A protein and the small-molecule ligand that binds it are described below.
Small molecule (SMILES): CC(=O)N[C@@H]1[C@@H](O)[C@H](O)[C@@H](CO)O[C@H]1O

Sequence of chain 1.A:
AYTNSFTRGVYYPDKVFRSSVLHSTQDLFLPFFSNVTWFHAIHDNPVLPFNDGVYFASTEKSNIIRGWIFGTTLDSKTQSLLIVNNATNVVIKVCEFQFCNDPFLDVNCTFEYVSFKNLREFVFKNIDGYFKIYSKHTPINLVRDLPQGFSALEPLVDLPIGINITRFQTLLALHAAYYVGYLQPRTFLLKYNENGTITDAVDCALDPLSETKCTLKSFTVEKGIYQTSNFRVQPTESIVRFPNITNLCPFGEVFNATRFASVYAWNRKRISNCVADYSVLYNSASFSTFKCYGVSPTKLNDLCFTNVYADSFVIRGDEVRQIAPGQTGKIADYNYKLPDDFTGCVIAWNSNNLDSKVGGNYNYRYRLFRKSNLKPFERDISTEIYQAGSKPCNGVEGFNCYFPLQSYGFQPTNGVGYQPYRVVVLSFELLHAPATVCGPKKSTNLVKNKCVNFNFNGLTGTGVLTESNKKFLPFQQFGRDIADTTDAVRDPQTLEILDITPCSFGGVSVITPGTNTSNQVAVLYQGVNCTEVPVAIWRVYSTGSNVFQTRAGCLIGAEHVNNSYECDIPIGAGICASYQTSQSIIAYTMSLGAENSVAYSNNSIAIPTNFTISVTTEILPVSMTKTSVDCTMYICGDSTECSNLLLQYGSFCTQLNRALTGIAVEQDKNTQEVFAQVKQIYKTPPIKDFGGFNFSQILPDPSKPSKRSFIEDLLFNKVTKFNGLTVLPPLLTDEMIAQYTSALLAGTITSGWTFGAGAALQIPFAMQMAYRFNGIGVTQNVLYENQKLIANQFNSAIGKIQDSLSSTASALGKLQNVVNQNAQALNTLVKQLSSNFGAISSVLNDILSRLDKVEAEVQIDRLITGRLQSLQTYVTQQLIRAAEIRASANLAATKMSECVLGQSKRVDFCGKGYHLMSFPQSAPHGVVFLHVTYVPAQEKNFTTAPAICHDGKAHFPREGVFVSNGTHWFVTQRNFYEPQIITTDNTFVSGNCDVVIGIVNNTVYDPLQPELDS

Sequence of chain 1.B:
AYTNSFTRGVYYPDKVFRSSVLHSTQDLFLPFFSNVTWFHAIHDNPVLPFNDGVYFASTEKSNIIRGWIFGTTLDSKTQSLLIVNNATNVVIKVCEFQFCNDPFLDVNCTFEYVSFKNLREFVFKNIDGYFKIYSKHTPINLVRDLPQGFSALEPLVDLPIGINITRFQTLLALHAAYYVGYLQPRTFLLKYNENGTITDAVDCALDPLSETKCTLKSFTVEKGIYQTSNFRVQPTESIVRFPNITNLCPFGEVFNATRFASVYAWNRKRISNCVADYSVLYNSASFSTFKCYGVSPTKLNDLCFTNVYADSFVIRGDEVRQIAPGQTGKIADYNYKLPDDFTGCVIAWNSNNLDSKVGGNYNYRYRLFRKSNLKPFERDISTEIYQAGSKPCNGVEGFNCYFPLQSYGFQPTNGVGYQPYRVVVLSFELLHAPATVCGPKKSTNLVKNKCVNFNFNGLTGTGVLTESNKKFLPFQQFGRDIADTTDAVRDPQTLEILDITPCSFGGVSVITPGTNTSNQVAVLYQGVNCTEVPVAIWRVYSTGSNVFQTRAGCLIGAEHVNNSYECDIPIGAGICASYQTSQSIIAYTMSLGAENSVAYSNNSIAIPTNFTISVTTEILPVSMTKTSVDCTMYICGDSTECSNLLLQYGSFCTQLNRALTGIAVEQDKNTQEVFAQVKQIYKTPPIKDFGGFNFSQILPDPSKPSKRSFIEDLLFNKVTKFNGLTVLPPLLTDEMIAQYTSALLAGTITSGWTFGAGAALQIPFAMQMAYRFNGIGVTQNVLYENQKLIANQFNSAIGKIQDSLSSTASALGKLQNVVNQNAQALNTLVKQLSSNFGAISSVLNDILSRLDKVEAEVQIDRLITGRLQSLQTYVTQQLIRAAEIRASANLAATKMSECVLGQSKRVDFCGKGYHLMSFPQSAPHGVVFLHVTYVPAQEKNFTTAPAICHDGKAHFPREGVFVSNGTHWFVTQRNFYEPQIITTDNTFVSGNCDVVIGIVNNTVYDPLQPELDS

Binding-site contacts:
Ligand atom C8 contacts residue ASN707 of chain 1.A at 4.2 Å.
Ligand atom N2 contacts residue ASN707 of chain 1.A at 3.0 Å (h-bond).
Ligand atom C7 contacts residue ASN707 of chain 1.A at 4.0 Å.
Ligand atom C5 contacts residue ASN707 of chain 1.A at 3.7 Å.
Ligand atom C1 contacts residue ASN708 of chain 1.A at 4.5 Å.
Ligand atom C2 contacts residue ASN707 of chain 1.A at 2.5 Å.
Ligand atom O5 contacts residue ASP794 of chain 1.B at 3.6 Å.
Ligand atom C3 contacts residue ASN707 of chain 1.A at 3.8 Å.
Ligand atom C8 contacts residue GLY1129 of chain 1.A at 3.6 Å.
Ligand atom C1 contacts residue ASN707 of chain 1.A at 1.4 Å.
Ligand atom C4 contacts residue ASN707 of chain 1.A at 4.2 Å.
Ligand atom O5 contacts residue ASN707 of chain 1.A at 2.3 Å (h-bond).
Ligand atom C1 contacts residue ASP794 of chain 1.B at 3.9 Å.